Sequence of chain 1.A:
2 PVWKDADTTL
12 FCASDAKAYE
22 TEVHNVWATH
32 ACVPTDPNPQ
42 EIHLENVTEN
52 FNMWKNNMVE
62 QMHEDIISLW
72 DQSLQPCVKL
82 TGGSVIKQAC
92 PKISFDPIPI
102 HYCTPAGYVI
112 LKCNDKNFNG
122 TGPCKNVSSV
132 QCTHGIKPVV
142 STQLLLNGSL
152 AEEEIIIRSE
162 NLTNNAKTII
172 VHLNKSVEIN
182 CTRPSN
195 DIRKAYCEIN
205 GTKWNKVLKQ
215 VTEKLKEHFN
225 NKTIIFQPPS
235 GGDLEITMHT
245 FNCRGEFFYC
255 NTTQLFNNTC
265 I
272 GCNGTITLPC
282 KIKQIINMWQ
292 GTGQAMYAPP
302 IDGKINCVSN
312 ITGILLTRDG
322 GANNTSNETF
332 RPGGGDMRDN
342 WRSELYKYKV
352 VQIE

The protein below binds the small molecule below.
Small molecule (SMILES): CC(=O)N[C@@H]1[C@@H](O)[C@H](O)[C@@H](CO)O[C@H]1O

Binding-site contacts:
Ligand atom C1 contacts residue SER177 of chain 1.A at 4.1 Å.
Ligand atom C2 contacts residue ASN311 of chain 1.A at 2.4 Å.
Ligand atom C8 contacts residue ASN148 of chain 1.A at 3.9 Å.
Ligand atom O7 contacts residue ASN311 of chain 1.A at 3.7 Å.
Ligand atom C7 contacts residue ASN148 of chain 1.A at 4.4 Å.
Ligand atom O5 contacts residue ASN311 of chain 1.A at 2.3 Å (h-bond).
Ligand atom C5 contacts residue ASN311 of chain 1.A at 3.6 Å.
Ligand atom C6 contacts residue SER177 of chain 1.A at 3.1 Å.
Ligand atom C7 contacts residue ASN311 of chain 1.A at 3.5 Å.
Ligand atom O5 contacts residue SER177 of chain 1.A at 3.0 Å (h-bond).
Ligand atom C3 contacts residue ASN311 of chain 1.A at 3.8 Å.
Ligand atom C4 contacts residue ASN311 of chain 1.A at 4.2 Å.
Ligand atom O6 contacts residue LEU151 of chain 1.A at 4.3 Å.
Ligand atom O6 contacts residue SER177 of chain 1.A at 2.5 Å (h-bond).
Ligand atom N2 contacts residue ASN311 of chain 1.A at 2.9 Å (h-bond).
Ligand atom C1 contacts residue ASN311 of chain 1.A at 1.4 Å.
Ligand atom C5 contacts residue SER177 of chain 1.A at 3.6 Å.